The protein below binds the small molecule below.
Small molecule (SMILES): CC(=O)N[C@H]1[C@H](O[C@H]2[C@H](O)[C@@H](NC(C)=O)CO[C@@H]2CO)O[C@H](CO)[C@@H](O)[C@@H]1O

Binding-site contacts:
Ligand atom C1 contacts residue VAL291 of chain 2.A at 4.0 Å (hydrophobic).
Ligand atom C7 contacts residue VAL291 of chain 2.A at 4.4 Å (hydrophobic).
Ligand atom C5 contacts residue ASN292 of chain 2.A at 4.4 Å.
Ligand atom C2 contacts residue ASN279 of chain 2.A at 2.4 Å.
Ligand atom C1 contacts residue ASN279 of chain 2.A at 1.4 Å.
Ligand atom O5 contacts residue ASN279 of chain 2.A at 2.4 Å (h-bond).
Ligand atom C5 contacts residue ASN279 of chain 2.A at 3.6 Å.
Ligand atom C7 contacts residue ASN279 of chain 2.A at 3.1 Å.
Ligand atom O7 contacts residue ASN279 of chain 2.A at 2.9 Å (h-bond).
Ligand atom C4 contacts residue ASN279 of chain 2.A at 4.2 Å.
Ligand atom C3 contacts residue VAL291 of chain 2.A at 4.4 Å (hydrophobic).
Ligand atom C8 contacts residue GLU69 of chain 2.B at 3.5 Å.
Ligand atom C8 contacts residue SER39 of chain 2.A at 3.8 Å.
Ligand atom C1 contacts residue ASN292 of chain 2.A at 4.2 Å.
Ligand atom N2 contacts residue ASN279 of chain 2.A at 2.8 Å (h-bond).
Ligand atom C3 contacts residue ASN279 of chain 2.A at 3.7 Å.
Ligand atom O5 contacts residue ASN292 of chain 2.A at 4.2 Å.
Ligand atom N2 contacts residue VAL291 of chain 2.A at 3.5 Å (h-bond).
Ligand atom C2 contacts residue VAL291 of chain 2.A at 4.1 Å (hydrophobic).

Sequence of chain 2.B:
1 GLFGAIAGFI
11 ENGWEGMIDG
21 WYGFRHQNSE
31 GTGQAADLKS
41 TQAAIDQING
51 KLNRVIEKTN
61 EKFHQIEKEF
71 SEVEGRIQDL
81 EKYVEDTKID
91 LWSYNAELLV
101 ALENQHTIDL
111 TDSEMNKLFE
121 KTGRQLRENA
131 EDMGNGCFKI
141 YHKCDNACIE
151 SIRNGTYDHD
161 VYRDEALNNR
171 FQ

Sequence of chain 2.A:
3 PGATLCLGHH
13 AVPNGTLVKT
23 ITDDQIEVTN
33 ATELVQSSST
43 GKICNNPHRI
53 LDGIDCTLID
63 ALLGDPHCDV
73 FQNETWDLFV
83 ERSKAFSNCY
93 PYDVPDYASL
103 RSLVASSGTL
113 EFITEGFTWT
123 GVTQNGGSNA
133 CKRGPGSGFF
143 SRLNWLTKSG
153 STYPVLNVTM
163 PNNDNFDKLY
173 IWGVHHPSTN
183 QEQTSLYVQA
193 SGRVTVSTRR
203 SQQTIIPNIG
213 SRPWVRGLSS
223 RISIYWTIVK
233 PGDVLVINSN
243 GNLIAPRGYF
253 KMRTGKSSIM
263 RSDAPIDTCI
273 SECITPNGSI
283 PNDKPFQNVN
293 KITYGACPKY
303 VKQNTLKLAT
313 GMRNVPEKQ